Sequence of chain 2.F:
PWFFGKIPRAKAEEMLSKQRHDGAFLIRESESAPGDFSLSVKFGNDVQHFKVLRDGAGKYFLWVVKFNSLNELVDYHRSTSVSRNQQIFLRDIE

A protein and the small-molecule ligand that binds it are described below.
Small molecule (SMILES): NC(=O)C[C@@H]1NC(=O)C2(CCCCC2)NC(=O)C[C@@H](c2ccc(CC(=O)O)cc2)/C=C/C[C@@H](Cc2cccc3ccccc23)CNC1=O

Binding-site contacts:
Ligand atom N44 contacts residue LEU63 of chain 2.F at 2.9 Å (h-bond).
Ligand atom C22 contacts residue HIS50 of chain 2.F at 3.6 Å.
Ligand atom O45 contacts residue PHE51 of chain 2.F at 3.6 Å.
Ligand atom C19 contacts residue LYS52 of chain 2.F at 3.7 Å.
Ligand atom C41 contacts residue TRP64 of chain 2.F at 3.7 Å (hydrophobic).
Ligand atom C15 contacts residue LEU54 of chain 2.F at 3.5 Å (hydrophobic).
Ligand atom C34 contacts residue HIS50 of chain 2.F at 3.9 Å.
Ligand atom C24 contacts residue HIS50 of chain 2.F at 3.8 Å.
Ligand atom C47 contacts residue TRP64 of chain 2.F at 3.9 Å (hydrophobic).
Ligand atom C36 contacts residue GLN49 of chain 2.F at 4.0 Å.
Ligand atom C29 contacts residue HIS50 of chain 2.F at 4.0 Å.
Ligand atom N46 contacts residue TRP64 of chain 2.F at 4.0 Å.
Ligand atom C21 contacts residue HIS50 of chain 2.F at 3.6 Å.
Ligand atom C20 contacts residue HIS50 of chain 2.F at 3.4 Å.
Ligand atom O27 contacts residue ARG29 of chain 2.F at 3.1 Å (salt-bridge).
Ligand atom C16 contacts residue LEU54 of chain 2.F at 3.3 Å (hydrophobic).
Ligand atom O45 contacts residue LYS52 of chain 2.F at 2.9 Å (salt-bridge).
Ligand atom C14 contacts residue EDO1 of chain 2.JA at 3.5 Å.
Ligand atom C36 contacts residue PHE51 of chain 2.F at 3.6 Å (hydrophobic).
Ligand atom C22 contacts residue PHE51 of chain 2.F at 3.9 Å (hydrophobic).
Ligand atom C36 contacts residue HIS50 of chain 2.F at 3.9 Å.
Ligand atom C31 contacts residue HIS50 of chain 2.F at 3.8 Å.
Ligand atom C15 contacts residue EDO1 of chain 2.JA at 3.9 Å.
Ligand atom C42 contacts residue TRP64 of chain 2.F at 3.8 Å (hydrophobic).
Ligand atom O27 contacts residue SER39 of chain 2.F at 3.9 Å.
Ligand atom C42 contacts residue LEU63 of chain 2.F at 3.4 Å (hydrophobic).
Ligand atom N44 contacts residue LEU54 of chain 2.F at 3.8 Å.
Ligand atom O48 contacts residue TRP64 of chain 2.F at 3.5 Å.
Ligand atom C22 contacts residue LYS52 of chain 2.F at 3.5 Å.
Ligand atom C43 contacts residue LEU63 of chain 2.F at 3.6 Å (hydrophobic).
Ligand atom N33 contacts residue HIS50 of chain 2.F at 3.1 Å (h-bond).
Ligand atom C23 contacts residue HIS50 of chain 2.F at 3.7 Å.
Ligand atom C26 contacts residue SER39 of chain 2.F at 3.9 Å.
Ligand atom N44 contacts residue LYS52 of chain 2.F at 2.7 Å (salt-bridge).
Ligand atom C32 contacts residue HIS50 of chain 2.F at 3.5 Å.
Ligand atom C35 contacts residue HIS50 of chain 2.F at 2.9 Å.
Ligand atom C43 contacts residue LYS52 of chain 2.F at 3.7 Å.
Ligand atom C15 contacts residue EDO1 of chain 2.IA at 4.0 Å.
Ligand atom C23 contacts residue SER39 of chain 2.F at 3.5 Å.
Ligand atom C25 contacts residue SER39 of chain 2.F at 4.0 Å.